Sequence of chain 1.B:
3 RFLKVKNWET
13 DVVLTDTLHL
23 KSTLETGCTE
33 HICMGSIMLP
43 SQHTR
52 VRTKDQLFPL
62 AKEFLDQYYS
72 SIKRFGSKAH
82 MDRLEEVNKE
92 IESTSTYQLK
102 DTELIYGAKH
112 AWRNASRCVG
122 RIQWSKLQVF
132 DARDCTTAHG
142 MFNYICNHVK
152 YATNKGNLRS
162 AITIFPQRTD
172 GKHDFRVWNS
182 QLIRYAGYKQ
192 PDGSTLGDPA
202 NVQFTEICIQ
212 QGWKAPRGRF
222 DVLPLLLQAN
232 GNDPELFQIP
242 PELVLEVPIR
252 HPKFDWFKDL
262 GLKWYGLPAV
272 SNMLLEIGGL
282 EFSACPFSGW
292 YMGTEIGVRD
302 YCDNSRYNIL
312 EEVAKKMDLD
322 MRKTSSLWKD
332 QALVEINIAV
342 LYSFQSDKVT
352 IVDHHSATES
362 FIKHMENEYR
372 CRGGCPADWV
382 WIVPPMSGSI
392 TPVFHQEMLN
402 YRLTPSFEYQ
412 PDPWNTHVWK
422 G

This protein binds this small molecule.
Small molecule (SMILES): CN(C)CCc1cc(F)c(F)c(CCc2cccc(N)n2)c1

Binding-site contacts:
Ligand atom C17 contacts residue HEM1 of chain 1.H at 3.5 Å.
Ligand atom C12 contacts residue VAL271 of chain 1.B at 3.9 Å (hydrophobic).
Ligand atom N02 contacts residue TRP291 of chain 1.B at 2.7 Å (h-bond).
Ligand atom N02 contacts residue HEM1 of chain 1.H at 3.2 Å.
Ligand atom F12 contacts residue HEM1 of chain 1.H at 3.4 Å.
Ligand atom C11 contacts residue HEM1 of chain 1.H at 3.5 Å.
Ligand atom F12 contacts residue VAL271 of chain 1.B at 3.7 Å.
Ligand atom C14 contacts residue HEM1 of chain 1.H at 3.8 Å.
Ligand atom N01 contacts residue GLU296 of chain 1.B at 2.8 Å (salt-bridge).
Ligand atom F11 contacts residue PHE288 of chain 1.B at 3.5 Å.
Ligand atom C03 contacts residue HEM1 of chain 1.H at 3.1 Å.
Ligand atom C03 contacts residue PRO269 of chain 1.B at 3.8 Å (hydrophobic).
Ligand atom C18 contacts residue TYR410 of chain 1.B at 3.8 Å (hydrophobic).
Ligand atom C06 contacts residue GLU296 of chain 1.B at 3.6 Å.
Ligand atom C04 contacts residue HEM1 of chain 1.H at 3.6 Å.
Ligand atom C02 contacts residue PRO269 of chain 1.B at 3.8 Å (hydrophobic).
Ligand atom C08 contacts residue HEM1 of chain 1.H at 3.5 Å.
Ligand atom F11 contacts residue VAL271 of chain 1.B at 3.4 Å.
Ligand atom C04 contacts residue GLY290 of chain 1.B at 3.9 Å.
Ligand atom C02 contacts residue TRP291 of chain 1.B at 3.7 Å (hydrophobic).
Ligand atom N02 contacts residue MET293 of chain 1.B at 3.8 Å.
Ligand atom C02 contacts residue GLU296 of chain 1.B at 3.5 Å.
Ligand atom C20 contacts residue MET40 of chain 1.B at 3.6 Å (hydrophobic).
Ligand atom N02 contacts residue TYR292 of chain 1.B at 3.7 Å.
Ligand atom N01 contacts residue HEM1 of chain 1.H at 4.0 Å.
Ligand atom N02 contacts residue PRO269 of chain 1.B at 3.9 Å.
Ligand atom C15 contacts residue HEM1 of chain 1.H at 3.4 Å.
Ligand atom F11 contacts residue HEM1 of chain 1.H at 3.3 Å.
Ligand atom C07 contacts residue GLU296 of chain 1.B at 3.6 Å.
Ligand atom C05 contacts residue VAL271 of chain 1.B at 3.8 Å (hydrophobic).
Ligand atom C13 contacts residue TYR410 of chain 1.B at 3.9 Å (hydrophobic).
Ligand atom C03 contacts residue TRP291 of chain 1.B at 3.8 Å (hydrophobic).
Ligand atom C07 contacts residue VAL271 of chain 1.B at 3.6 Å (hydrophobic).
Ligand atom C11 contacts residue VAL271 of chain 1.B at 3.4 Å (hydrophobic).
Ligand atom N02 contacts residue GLU296 of chain 1.B at 2.6 Å (salt-bridge).
Ligand atom C02 contacts residue HEM1 of chain 1.H at 3.4 Å.
Ligand atom C12 contacts residue HEM1 of chain 1.H at 3.4 Å.
Ligand atom F12 contacts residue MET274 of chain 1.B at 3.1 Å.
Ligand atom C16 contacts residue VAL271 of chain 1.B at 3.7 Å (hydrophobic).
Ligand atom C16 contacts residue HEM1 of chain 1.H at 3.7 Å.